Binding-site contacts:
Ligand atom C1 contacts residue LEU406 of chain 1.B at 3.5 Å (hydrophobic).
Ligand atom C2 contacts residue HIS407 of chain 1.B at 4.5 Å.
Ligand atom C1 contacts residue HIS407 of chain 1.B at 3.4 Å.
Ligand atom N2 contacts residue ASP446 of chain 1.B at 4.1 Å.
Ligand atom C11 contacts residue ASN442 of chain 1.B at 3.2 Å.
Ligand atom C8 contacts residue ASP446 of chain 1.B at 3.6 Å.
Ligand atom C7 contacts residue ASN442 of chain 1.B at 4.2 Å.
Ligand atom O2 contacts residue ARG410 of chain 1.B at 4.5 Å.
Ligand atom C10 contacts residue ASP446 of chain 1.B at 3.9 Å.
Ligand atom C9 contacts residue ASP446 of chain 1.B at 3.7 Å.
Ligand atom C2 contacts residue ASP443 of chain 1.B at 4.4 Å.
Ligand atom C2 contacts residue ARG410 of chain 1.B at 3.2 Å.
Ligand atom C4 contacts residue ARG410 of chain 1.B at 4.2 Å.
Ligand atom C9 contacts residue TYR441 of chain 1.B at 4.4 Å (hydrophobic).
Ligand atom N2 contacts residue ASN442 of chain 1.B at 3.0 Å (h-bond).
Ligand atom N2 contacts residue TYR441 of chain 1.B at 4.0 Å.
Ligand atom C7 contacts residue ASP446 of chain 1.B at 3.9 Å.
Ligand atom C10 contacts residue TYR441 of chain 1.B at 3.4 Å (hydrophobic).
Ligand atom C11 contacts residue ASP446 of chain 1.B at 4.3 Å.
Ligand atom O1 contacts residue ARG410 of chain 1.B at 4.2 Å.
Ligand atom O1 contacts residue LEU406 of chain 1.B at 3.9 Å.
Ligand atom C4 contacts residue ASN442 of chain 1.B at 4.0 Å.
Ligand atom C3 contacts residue ARG410 of chain 1.B at 3.5 Å.
Ligand atom C4 contacts residue ASP446 of chain 1.B at 4.5 Å.
Ligand atom C11 contacts residue TYR441 of chain 1.B at 3.1 Å (hydrophobic).
Ligand atom N1 contacts residue ASP446 of chain 1.B at 4.0 Å.

Sequence of chain 1.B:
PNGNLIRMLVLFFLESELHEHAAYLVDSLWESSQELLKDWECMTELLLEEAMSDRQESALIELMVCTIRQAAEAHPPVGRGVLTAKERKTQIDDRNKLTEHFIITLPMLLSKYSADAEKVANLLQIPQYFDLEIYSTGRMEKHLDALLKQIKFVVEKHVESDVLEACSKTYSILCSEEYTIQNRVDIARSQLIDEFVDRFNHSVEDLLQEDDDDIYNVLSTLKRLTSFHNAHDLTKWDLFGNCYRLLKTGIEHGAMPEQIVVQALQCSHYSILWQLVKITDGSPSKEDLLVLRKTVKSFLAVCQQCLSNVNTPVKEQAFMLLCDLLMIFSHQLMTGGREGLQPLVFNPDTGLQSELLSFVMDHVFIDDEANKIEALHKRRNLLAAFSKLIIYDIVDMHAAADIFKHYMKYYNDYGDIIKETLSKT

A small-molecule ligand and the protein it binds are described below.
Small molecule (SMILES): COC[C@H]1CN(c2ccccn2)CCO1